Binding-site contacts:
Ligand atom N20 contacts residue ASP206 of chain 1.A at 3.4 Å (salt-bridge).
Ligand atom C6 contacts residue ALA89 of chain 1.A at 3.9 Å (hydrophobic).
Ligand atom C10 contacts residue ASP139 of chain 1.A at 3.8 Å.
Ligand atom C5 contacts residue ILE68 of chain 1.A at 4.0 Å (hydrophobic).
Ligand atom C18 contacts residue PHE73 of chain 1.A at 4.0 Å (hydrophobic).
Ligand atom C12 contacts residue LYS91 of chain 1.A at 3.9 Å.
Ligand atom CL1 contacts residue GLU103 of chain 1.A at 3.4 Å.
Ligand atom C10 contacts residue ALA89 of chain 1.A at 3.7 Å (hydrophobic).
Ligand atom C7 contacts residue LEU194 of chain 1.A at 3.9 Å (hydrophobic).
Ligand atom CL1 contacts residue ASP206 of chain 1.A at 3.5 Å.
Ligand atom N19 contacts residue VAL141 of chain 1.A at 3.0 Å (h-bond).
Ligand atom C11 contacts residue ASP206 of chain 1.A at 3.9 Å.
Ligand atom N22 contacts residue ASP206 of chain 1.A at 3.6 Å (salt-bridge).
Ligand atom C4 contacts residue LEU138 of chain 1.A at 3.9 Å (hydrophobic).
Ligand atom N21 contacts residue ALA89 of chain 1.A at 3.6 Å.
Ligand atom CL1 contacts residue MET107 of chain 1.A at 4.0 Å.
Ligand atom C6 contacts residue VAL116 of chain 1.A at 3.9 Å (hydrophobic).
Ligand atom C1 contacts residue ILE68 of chain 1.A at 3.7 Å (hydrophobic).
Ligand atom C5 contacts residue VAL141 of chain 1.A at 3.1 Å (hydrophobic).
Ligand atom C10 contacts residue LEU194 of chain 1.A at 3.6 Å (hydrophobic).
Ligand atom C15 contacts residue PHE73 of chain 1.A at 3.7 Å (hydrophobic).
Ligand atom C9 contacts residue LEU194 of chain 1.A at 3.9 Å (hydrophobic).
Ligand atom C11 contacts residue CYS205 of chain 1.A at 3.7 Å (hydrophobic).
Ligand atom C10 contacts residue VAL141 of chain 1.A at 3.9 Å (hydrophobic).
Ligand atom CL1 contacts residue LYS91 of chain 1.A at 3.0 Å.
Ligand atom C7 contacts residue ALA89 of chain 1.A at 4.0 Å (hydrophobic).
Ligand atom C5 contacts residue TYR140 of chain 1.A at 3.5 Å (hydrophobic).
Ligand atom N20 contacts residue LYS91 of chain 1.A at 3.9 Å.
Ligand atom C6 contacts residue ASP139 of chain 1.A at 3.6 Å.
Ligand atom N21 contacts residue VAL141 of chain 1.A at 4.0 Å.
Ligand atom N21 contacts residue LEU194 of chain 1.A at 3.4 Å.
Ligand atom N19 contacts residue TYR140 of chain 1.A at 3.6 Å.
Ligand atom C14 contacts residue GLY69 of chain 1.A at 3.7 Å.
Ligand atom N21 contacts residue ASP139 of chain 1.A at 2.8 Å (salt-bridge).
Ligand atom C12 contacts residue ASP206 of chain 1.A at 3.8 Å.
Ligand atom N20 contacts residue CYS205 of chain 1.A at 3.9 Å.
Ligand atom C3 contacts residue CYS205 of chain 1.A at 3.7 Å (hydrophobic).
Ligand atom C6 contacts residue LEU194 of chain 1.A at 3.5 Å (hydrophobic).
Ligand atom C17 contacts residue PHE73 of chain 1.A at 3.8 Å (hydrophobic).
Ligand atom C13 contacts residue GLY69 of chain 1.A at 3.8 Å.

A protein and the small-molecule ligand that binds it are described below.
Small molecule (SMILES): Clc1cc(-c2c[nH]c3ncccc23)cc(NC2CCCCC2)n1

Sequence of chain 1.A:
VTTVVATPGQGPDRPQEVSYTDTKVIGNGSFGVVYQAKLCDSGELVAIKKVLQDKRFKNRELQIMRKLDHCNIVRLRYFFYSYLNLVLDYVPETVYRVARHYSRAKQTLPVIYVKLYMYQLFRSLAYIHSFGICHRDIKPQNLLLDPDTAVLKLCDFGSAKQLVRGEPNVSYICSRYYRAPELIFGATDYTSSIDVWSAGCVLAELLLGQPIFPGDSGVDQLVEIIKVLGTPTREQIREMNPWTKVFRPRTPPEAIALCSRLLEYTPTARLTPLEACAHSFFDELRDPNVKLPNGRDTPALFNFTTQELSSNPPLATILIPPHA